Binding-site contacts:
Ligand atom C2 contacts residue ALA14 of chain 1.D at 4.0 Å (hydrophobic).
Ligand atom C3 contacts residue LEU17 of chain 1.D at 4.2 Å (hydrophobic).
Ligand atom C2 contacts residue HIS10 of chain 1.D at 3.6 Å.
Ligand atom C7 contacts residue LEU17 of chain 1.D at 3.1 Å (hydrophobic).
Ligand atom C6 contacts residue HIS10 of chain 1.D at 4.1 Å.
Ligand atom C2 contacts residue GLU13 of chain 1.D at 4.3 Å.
Ligand atom C7 contacts residue ALA14 of chain 1.D at 3.3 Å (hydrophobic).
Ligand atom C1 contacts residue HIS10 of chain 1.D at 3.5 Å.
Ligand atom C7 contacts residue GLU13 of chain 1.D at 3.3 Å.
Ligand atom C3 contacts residue ALA14 of chain 1.D at 4.2 Å (hydrophobic).
Ligand atom C4 contacts residue LEU17 of chain 1.D at 4.2 Å (hydrophobic).
Ligand atom O1 contacts residue HIS10 of chain 1.D at 2.7 Å (h-bond).
Ligand atom C3 contacts residue GLU13 of chain 1.D at 4.1 Å.

Sequence of chain 1.D:
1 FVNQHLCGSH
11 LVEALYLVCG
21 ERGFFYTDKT

This protein binds this small molecule.
Small molecule (SMILES): Cc1cccc(O)c1